Binding-site contacts:
Ligand atom C3 contacts residue ASN154 of chain 5.B at 3.8 Å.
Ligand atom C4 contacts residue HIS104 of chain 5.A at 4.4 Å.
Ligand atom C2 contacts residue ASN154 of chain 5.B at 2.4 Å.
Ligand atom C5 contacts residue HIS104 of chain 5.A at 3.1 Å.
Ligand atom C6 contacts residue HIS104 of chain 5.A at 3.2 Å.
Ligand atom C8 contacts residue ASN154 of chain 5.B at 3.4 Å.
Ligand atom C1 contacts residue HIS104 of chain 5.A at 3.2 Å.
Ligand atom C7 contacts residue ASN154 of chain 5.B at 3.3 Å.
Ligand atom N2 contacts residue ASN154 of chain 5.B at 2.9 Å (h-bond).
Ligand atom O5 contacts residue HIS104 of chain 5.A at 3.0 Å (h-bond).
Ligand atom C8 contacts residue HIS104 of chain 5.A at 4.0 Å.
Ligand atom C4 contacts residue ASN154 of chain 5.B at 4.2 Å.
Ligand atom C5 contacts residue ASN154 of chain 5.B at 3.7 Å.
Ligand atom C1 contacts residue ASN154 of chain 5.B at 1.4 Å.
Ligand atom O7 contacts residue ASN154 of chain 5.B at 3.3 Å (h-bond).
Ligand atom O5 contacts residue ASN154 of chain 5.B at 2.4 Å (h-bond).

Sequence of chain 5.A:
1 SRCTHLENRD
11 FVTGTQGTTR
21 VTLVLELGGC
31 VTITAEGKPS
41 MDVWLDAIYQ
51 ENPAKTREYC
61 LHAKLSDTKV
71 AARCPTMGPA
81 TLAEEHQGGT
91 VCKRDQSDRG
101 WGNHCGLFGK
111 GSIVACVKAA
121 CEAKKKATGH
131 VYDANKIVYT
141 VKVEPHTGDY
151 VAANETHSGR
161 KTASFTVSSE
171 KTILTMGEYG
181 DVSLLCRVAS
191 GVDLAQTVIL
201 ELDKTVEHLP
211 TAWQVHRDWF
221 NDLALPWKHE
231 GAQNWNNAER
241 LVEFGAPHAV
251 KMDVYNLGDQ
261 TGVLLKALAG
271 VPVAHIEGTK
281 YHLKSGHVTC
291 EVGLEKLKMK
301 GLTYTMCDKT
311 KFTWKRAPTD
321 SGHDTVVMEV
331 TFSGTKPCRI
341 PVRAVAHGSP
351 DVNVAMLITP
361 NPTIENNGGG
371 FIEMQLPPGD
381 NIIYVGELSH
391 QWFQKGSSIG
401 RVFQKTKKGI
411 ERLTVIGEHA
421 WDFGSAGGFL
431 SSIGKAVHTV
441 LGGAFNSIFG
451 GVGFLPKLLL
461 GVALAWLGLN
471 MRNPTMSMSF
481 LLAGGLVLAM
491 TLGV

A small-molecule ligand and the protein it binds are described below.
Small molecule (SMILES): CC(=O)N[C@H]1[C@H](O[C@H]2[C@H](O)[C@@H](NC(C)=O)CO[C@@H]2CO[C@@H]2O[C@@H](C)[C@@H](O)[C@@H](O)[C@@H]2O)O[C@H](CO)[C@@H](O)[C@@H]1O

Sequence of chain 5.B:
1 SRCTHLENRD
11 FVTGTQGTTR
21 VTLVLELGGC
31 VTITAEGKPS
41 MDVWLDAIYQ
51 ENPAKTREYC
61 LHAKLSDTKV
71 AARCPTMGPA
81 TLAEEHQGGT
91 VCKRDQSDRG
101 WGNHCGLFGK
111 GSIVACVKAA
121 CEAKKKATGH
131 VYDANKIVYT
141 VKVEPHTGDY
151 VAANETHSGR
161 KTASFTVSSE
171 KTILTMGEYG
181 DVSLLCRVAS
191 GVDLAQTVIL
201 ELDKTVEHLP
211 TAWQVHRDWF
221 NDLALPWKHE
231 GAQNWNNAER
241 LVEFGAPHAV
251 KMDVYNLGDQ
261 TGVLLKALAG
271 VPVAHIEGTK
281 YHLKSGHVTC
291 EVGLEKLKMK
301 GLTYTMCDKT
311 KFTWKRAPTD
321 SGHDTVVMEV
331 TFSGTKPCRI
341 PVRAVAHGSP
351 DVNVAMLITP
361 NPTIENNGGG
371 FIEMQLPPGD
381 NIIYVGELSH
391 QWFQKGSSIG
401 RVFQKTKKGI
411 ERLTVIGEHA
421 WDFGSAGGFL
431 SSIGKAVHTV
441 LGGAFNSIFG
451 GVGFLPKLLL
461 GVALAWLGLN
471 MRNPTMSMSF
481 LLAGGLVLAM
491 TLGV